Sequence of chain 1.A:
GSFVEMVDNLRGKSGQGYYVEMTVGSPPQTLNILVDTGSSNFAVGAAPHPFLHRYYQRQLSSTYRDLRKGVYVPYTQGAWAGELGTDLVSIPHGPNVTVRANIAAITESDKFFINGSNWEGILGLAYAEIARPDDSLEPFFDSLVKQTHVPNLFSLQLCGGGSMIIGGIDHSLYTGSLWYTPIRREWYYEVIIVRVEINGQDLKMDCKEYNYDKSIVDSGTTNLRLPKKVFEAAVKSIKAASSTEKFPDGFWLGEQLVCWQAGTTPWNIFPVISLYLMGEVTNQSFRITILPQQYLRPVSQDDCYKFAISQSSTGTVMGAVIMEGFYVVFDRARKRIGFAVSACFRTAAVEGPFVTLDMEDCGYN

Binding-site contacts:
Ligand atom C4 contacts residue THR251 of chain 1.A at 3.6 Å.
Ligand atom C24 contacts residue GLY250 of chain 1.A at 3.4 Å.
Ligand atom C6 contacts residue ASP52 of chain 1.A at 3.5 Å.
Ligand atom C15 contacts residue GLN93 of chain 1.A at 3.6 Å.
Ligand atom C24 contacts residue SER30 of chain 1.A at 3.7 Å.
Ligand atom O26 contacts residue GLN93 of chain 1.A at 3.8 Å.
Ligand atom C14 contacts residue LEU50 of chain 1.A at 3.5 Å (hydrophobic).
Ligand atom C2 contacts residue GLN93 of chain 1.A at 3.1 Å.
Ligand atom O21 contacts residue SER345 of chain 1.A at 3.0 Å (h-bond).
Ligand atom O21 contacts residue ASN253 of chain 1.A at 3.2 Å (h-bond).
Ligand atom C27 contacts residue GLY54 of chain 1.A at 3.6 Å.
Ligand atom C contacts residue THR251 of chain 1.A at 3.8 Å.
Ligand atom O contacts residue GLY250 of chain 1.A at 3.3 Å (h-bond).
Ligand atom O22 contacts residue THR251 of chain 1.A at 3.4 Å.
Ligand atom O26 contacts residue TYR91 of chain 1.A at 3.3 Å.
Ligand atom O contacts residue THR251 of chain 1.A at 3.5 Å (h-bond).
Ligand atom O26 contacts residue THR92 of chain 1.A at 3.1 Å (h-bond).
Ligand atom O21 contacts residue ARG255 of chain 1.A at 3.5 Å.
Ligand atom N28 contacts residue GLY250 of chain 1.A at 2.9 Å (h-bond).
Ligand atom C10 contacts residue GLY250 of chain 1.A at 3.2 Å.
Ligand atom O22 contacts residue ASN253 of chain 1.A at 2.9 Å (h-bond).
Ligand atom C10 contacts residue LEU50 of chain 1.A at 3.6 Å (hydrophobic).
Ligand atom C11 contacts residue THR252 of chain 1.A at 3.3 Å.
Ligand atom C13 contacts residue ILE130 of chain 1.A at 3.8 Å (hydrophobic).
Ligand atom C1 contacts residue GLN93 of chain 1.A at 3.8 Å.
Ligand atom O22 contacts residue THR252 of chain 1.A at 2.8 Å (h-bond).
Ligand atom C14 contacts residue GLY250 of chain 1.A at 3.7 Å.
Ligand atom N contacts residue GLN93 of chain 1.A at 3.4 Å (h-bond).
Ligand atom C24 contacts residue THR252 of chain 1.A at 3.7 Å.
Ligand atom C9 contacts residue GLY250 of chain 1.A at 3.6 Å.
Ligand atom C4 contacts residue THR92 of chain 1.A at 3.6 Å.
Ligand atom C7 contacts residue ASP52 of chain 1.A at 3.5 Å.
Ligand atom C1 contacts residue GLY250 of chain 1.A at 3.6 Å.
Ligand atom C11 contacts residue GLY31 of chain 1.A at 3.8 Å.
Ligand atom C3 contacts residue GLN93 of chain 1.A at 3.2 Å.
Ligand atom C16 contacts residue GLN93 of chain 1.A at 3.8 Å.
Ligand atom N28 contacts residue ASP52 of chain 1.A at 2.6 Å (salt-bridge).
Ligand atom C12 contacts residue GLY250 of chain 1.A at 3.2 Å.
Ligand atom N28 contacts residue ASP248 of chain 1.A at 3.0 Å (salt-bridge).
Ligand atom C27 contacts residue ASP52 of chain 1.A at 3.4 Å.

The small molecule below binds the protein below.
Small molecule (SMILES): C[C@@H]1CCc2cccc(c2)C[C@@](C)(N)C(=O)OCc2cc(nc(N(C)S(C)(=O)=O)c2)CC1